Sequence of chain 1.A:
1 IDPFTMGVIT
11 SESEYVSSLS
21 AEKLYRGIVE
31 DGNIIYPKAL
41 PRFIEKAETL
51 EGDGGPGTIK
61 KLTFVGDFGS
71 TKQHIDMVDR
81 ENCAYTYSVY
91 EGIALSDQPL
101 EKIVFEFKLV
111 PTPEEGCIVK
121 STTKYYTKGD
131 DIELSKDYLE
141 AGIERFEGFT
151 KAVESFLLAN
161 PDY

Binding-site contacts:
Ligand atom N7 contacts residue VAL89 of chain 1.A at 4.2 Å.
Ligand atom C11 contacts residue PHE105 of chain 1.A at 4.2 Å (hydrophobic).
Ligand atom C4 contacts residue GLN73 of chain 1.A at 3.9 Å.
Ligand atom C12 contacts residue GLY142 of chain 1.A at 3.8 Å.
Ligand atom C14 contacts residue TYR125 of chain 1.A at 4.3 Å (hydrophobic).
Ligand atom C15 contacts residue ALA141 of chain 1.A at 3.8 Å (hydrophobic).
Ligand atom N3 contacts residue PHE105 of chain 1.A at 4.2 Å.
Ligand atom N9 contacts residue VAL89 of chain 1.A at 4.0 Å.
Ligand atom C13 contacts residue ALA141 of chain 1.A at 4.3 Å (hydrophobic).
Ligand atom C6 contacts residue PHE105 of chain 1.A at 3.5 Å (hydrophobic).
Ligand atom N1 contacts residue PHE149 of chain 1.A at 4.2 Å.
Ligand atom N3 contacts residue GLN73 of chain 1.A at 4.2 Å.
Ligand atom N3 contacts residue TYR87 of chain 1.A at 2.8 Å (h-bond).
Ligand atom C4 contacts residue PHE149 of chain 1.A at 4.0 Å (hydrophobic).
Ligand atom N7 contacts residue GLN73 of chain 1.A at 3.0 Å (h-bond).
Ligand atom C15 contacts residue GLY142 of chain 1.A at 3.8 Å.
Ligand atom C12 contacts residue PHE105 of chain 1.A at 4.2 Å (hydrophobic).
Ligand atom C13 contacts residue GLY142 of chain 1.A at 3.5 Å.
Ligand atom C8 contacts residue THR71 of chain 1.A at 3.6 Å.
Ligand atom C5 contacts residue PHE105 of chain 1.A at 4.0 Å (hydrophobic).
Ligand atom C2 contacts residue PHE146 of chain 1.A at 4.0 Å (hydrophobic).
Ligand atom N1 contacts residue ARG145 of chain 1.A at 4.4 Å.
Ligand atom N7 contacts residue LEU62 of chain 1.A at 4.0 Å.
Ligand atom C2 contacts residue PHE149 of chain 1.A at 3.7 Å (hydrophobic).
Ligand atom C2 contacts residue PHE105 of chain 1.A at 3.5 Å (hydrophobic).
Ligand atom C2 contacts residue TYR87 of chain 1.A at 3.6 Å (hydrophobic).
Ligand atom N9 contacts residue THR71 of chain 1.A at 3.8 Å.
Ligand atom N1 contacts residue PHE105 of chain 1.A at 3.4 Å.
Ligand atom C4 contacts residue PHE105 of chain 1.A at 4.2 Å (hydrophobic).
Ligand atom N1 contacts residue PHE146 of chain 1.A at 4.4 Å.
Ligand atom N7 contacts residue TYR87 of chain 1.A at 3.7 Å.
Ligand atom N10 contacts residue PHE105 of chain 1.A at 3.9 Å.
Ligand atom C14 contacts residue GLY142 of chain 1.A at 3.7 Å.
Ligand atom C11 contacts residue ARG145 of chain 1.A at 3.9 Å.
Ligand atom C8 contacts residue LEU62 of chain 1.A at 4.3 Å (hydrophobic).
Ligand atom C8 contacts residue GLN73 of chain 1.A at 4.0 Å.
Ligand atom C8 contacts residue VAL89 of chain 1.A at 3.7 Å (hydrophobic).
Ligand atom C4 contacts residue TYR87 of chain 1.A at 3.6 Å (hydrophobic).
Ligand atom C15 contacts residue ARG145 of chain 1.A at 4.1 Å.
Ligand atom N3 contacts residue PHE149 of chain 1.A at 3.7 Å.

The protein below binds the small molecule below.
Small molecule (SMILES): CC(C)=CCNc1ncnc2[nH]cnc12